Binding-site contacts:
Ligand atom C05 contacts residue LEU119 of chain 1.B at 3.9 Å (hydrophobic).
Ligand atom C19 contacts residue ARG60 of chain 1.B at 3.9 Å.
Ligand atom C01 contacts residue DST1 of chain 1.E at 3.8 Å.
Ligand atom N02 contacts residue VAL284 of chain 1.B at 4.0 Å.
Ligand atom C17 contacts residue DST1 of chain 1.E at 3.8 Å.
Ligand atom C04 contacts residue DST1 of chain 1.E at 3.6 Å.
Ligand atom C06 contacts residue DST1 of chain 1.E at 4.0 Å.
Ligand atom C17 contacts residue LEU259 of chain 1.B at 3.8 Å (hydrophobic).
Ligand atom C15 contacts residue LEU259 of chain 1.B at 3.9 Å (hydrophobic).
Ligand atom C20 contacts residue TYR61 of chain 1.B at 3.9 Å (hydrophobic).
Ligand atom N01 contacts residue TRP117 of chain 1.B at 3.2 Å.
Ligand atom C21 contacts residue GLY42 of chain 1.B at 3.6 Å.
Ligand atom CL01 contacts residue ASP277 of chain 1.B at 3.9 Å.
Ligand atom C16 contacts residue ARG60 of chain 1.B at 3.9 Å.
Ligand atom C20 contacts residue ALA44 of chain 1.B at 3.4 Å (hydrophobic).
Ligand atom N02 contacts residue GLY62 of chain 1.B at 3.8 Å.
Ligand atom C15 contacts residue DST1 of chain 1.E at 3.9 Å.
Ligand atom C03 contacts residue DST1 of chain 1.E at 3.5 Å.
Ligand atom C19 contacts residue TRP117 of chain 1.B at 3.6 Å (hydrophobic).
Ligand atom CL01 contacts residue VAL284 of chain 1.B at 3.8 Å.
Ligand atom C07 contacts residue LEU119 of chain 1.B at 3.9 Å (hydrophobic).
Ligand atom C14 contacts residue VAL284 of chain 1.B at 3.5 Å (hydrophobic).
Ligand atom CL01 contacts residue ALA44 of chain 1.B at 3.6 Å.
Ligand atom C20 contacts residue VAL284 of chain 1.B at 3.4 Å (hydrophobic).
Ligand atom C21 contacts residue VAL284 of chain 1.B at 3.5 Å (hydrophobic).
Ligand atom C15 contacts residue VAL284 of chain 1.B at 3.7 Å (hydrophobic).
Ligand atom C20 contacts residue GLY42 of chain 1.B at 2.9 Å.
Ligand atom C20 contacts residue PHE43 of chain 1.B at 3.5 Å (hydrophobic).
Ligand atom C01 contacts residue GLU207 of chain 1.B at 3.5 Å.
Ligand atom N01 contacts residue LEU119 of chain 1.B at 3.9 Å.
Ligand atom C07 contacts residue TRP117 of chain 1.B at 3.6 Å (hydrophobic).
Ligand atom C16 contacts residue TYR61 of chain 1.B at 3.6 Å (hydrophobic).
Ligand atom C20 contacts residue ARG60 of chain 1.B at 3.7 Å.
Ligand atom C04 contacts residue LEU119 of chain 1.B at 3.9 Å (hydrophobic).
Ligand atom C16 contacts residue GLY42 of chain 1.B at 3.5 Å.
Ligand atom C02 contacts residue GLU207 of chain 1.B at 3.2 Å.
Ligand atom C03 contacts residue ALA155 of chain 1.B at 3.9 Å (hydrophobic).
Ligand atom C17 contacts residue PHE288 of chain 1.B at 3.4 Å (hydrophobic).
Ligand atom N01 contacts residue DST1 of chain 1.E at 3.9 Å.
Ligand atom C16 contacts residue GLY62 of chain 1.B at 3.8 Å.

Sequence of chain 1.B:
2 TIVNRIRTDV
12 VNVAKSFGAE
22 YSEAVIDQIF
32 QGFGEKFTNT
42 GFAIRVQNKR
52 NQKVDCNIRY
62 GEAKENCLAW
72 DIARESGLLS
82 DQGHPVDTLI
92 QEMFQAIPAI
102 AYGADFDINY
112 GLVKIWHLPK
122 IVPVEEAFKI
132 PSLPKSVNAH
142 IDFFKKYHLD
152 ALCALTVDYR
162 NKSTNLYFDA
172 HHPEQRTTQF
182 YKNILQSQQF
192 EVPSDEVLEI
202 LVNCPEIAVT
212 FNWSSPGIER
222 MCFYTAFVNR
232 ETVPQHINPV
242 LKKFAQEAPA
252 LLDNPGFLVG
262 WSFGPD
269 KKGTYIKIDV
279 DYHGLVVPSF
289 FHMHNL

A small-molecule ligand and the protein it binds are described below.
Small molecule (SMILES): [C-]#[N+][C@@H]1[C@H]2c3c[nH]c4cccc(c34)C(C)(C)[C@H]2C[C@@H](Cl)[C@]1(C)C=C